A protein and the small-molecule ligand that binds it are described below.
Small molecule (SMILES): O=C[C@H](O)[C@@H](O)[C@H](O)[C@H](O)CO

Sequence of chain 2.A:
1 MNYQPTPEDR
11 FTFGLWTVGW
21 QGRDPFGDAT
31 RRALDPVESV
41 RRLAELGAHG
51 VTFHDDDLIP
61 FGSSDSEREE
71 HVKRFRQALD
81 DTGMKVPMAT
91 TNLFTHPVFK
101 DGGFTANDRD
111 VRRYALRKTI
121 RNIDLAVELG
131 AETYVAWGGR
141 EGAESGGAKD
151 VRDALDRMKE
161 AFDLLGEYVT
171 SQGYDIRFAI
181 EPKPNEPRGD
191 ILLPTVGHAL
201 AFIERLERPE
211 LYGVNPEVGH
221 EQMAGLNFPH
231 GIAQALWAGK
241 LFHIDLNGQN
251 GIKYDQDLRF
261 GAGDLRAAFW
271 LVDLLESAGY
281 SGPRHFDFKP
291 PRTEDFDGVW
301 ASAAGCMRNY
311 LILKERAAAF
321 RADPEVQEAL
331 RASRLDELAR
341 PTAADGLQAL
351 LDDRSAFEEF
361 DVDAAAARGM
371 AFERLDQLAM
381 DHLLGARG

Sequence of chain 4.A:
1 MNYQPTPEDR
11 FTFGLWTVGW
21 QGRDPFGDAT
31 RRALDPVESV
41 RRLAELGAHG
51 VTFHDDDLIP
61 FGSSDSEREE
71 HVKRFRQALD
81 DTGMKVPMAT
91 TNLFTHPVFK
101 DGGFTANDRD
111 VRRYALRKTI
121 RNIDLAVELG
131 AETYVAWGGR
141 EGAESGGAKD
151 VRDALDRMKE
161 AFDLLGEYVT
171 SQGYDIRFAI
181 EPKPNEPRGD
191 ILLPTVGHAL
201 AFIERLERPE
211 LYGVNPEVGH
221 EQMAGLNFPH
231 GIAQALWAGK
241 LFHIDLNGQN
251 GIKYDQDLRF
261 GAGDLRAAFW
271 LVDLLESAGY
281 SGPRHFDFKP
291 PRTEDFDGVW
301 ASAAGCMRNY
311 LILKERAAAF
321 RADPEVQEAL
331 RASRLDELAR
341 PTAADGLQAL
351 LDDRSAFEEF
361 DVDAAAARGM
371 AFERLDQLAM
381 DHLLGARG

Binding-site contacts:
Ligand atom DO2 contacts residue GLU217 of chain 2.A at 2.7 Å.
Ligand atom O6 contacts residue THR90 of chain 2.A at 3.1 Å.
Ligand atom C5 contacts residue HIS54 of chain 2.A at 2.6 Å.
Ligand atom D61 contacts residue THR90 of chain 2.A at 2.9 Å.
Ligand atom O1 contacts residue NI1 of chain 2.B at 2.3 Å (h-bond).
Ligand atom O4 contacts residue ASP287 of chain 2.A at 3.0 Å (salt-bridge).
Ligand atom DO3 contacts residue TRP16 of chain 2.A at 2.9 Å.
Ligand atom C1 contacts residue LYS183 of chain 2.A at 2.9 Å.
Ligand atom D62 contacts residue VAL135 of chain 2.A at 3.1 Å.
Ligand atom C1 contacts residue NI1 of chain 2.B at 2.9 Å.
Ligand atom D4 contacts residue GLU181 of chain 2.A at 3.0 Å.
Ligand atom O2 contacts residue GLU181 of chain 2.A at 2.8 Å (salt-bridge).
Ligand atom DO2 contacts residue ASP287 of chain 2.A at 2.2 Å.
Ligand atom DO2 contacts residue NI1 of chain 2.D at 2.2 Å.
Ligand atom DO2 contacts residue NI1 of chain 2.B at 2.2 Å.
Ligand atom O3 contacts residue ASP287 of chain 2.A at 2.4 Å (salt-bridge).
Ligand atom O3 contacts residue TRP16 of chain 2.A at 3.0 Å.
Ligand atom O2 contacts residue ASP287 of chain 2.A at 2.9 Å (salt-bridge).
Ligand atom O4 contacts residue GLU181 of chain 2.A at 2.5 Å (salt-bridge).
Ligand atom D1 contacts residue TRP137 of chain 2.A at 2.6 Å.
Ligand atom O2 contacts residue HIS220 of chain 2.A at 3.0 Å.
Ligand atom DO4 contacts residue GLU181 of chain 2.A at 1.7 Å.
Ligand atom D1 contacts residue LYS183 of chain 2.A at 3.0 Å.
Ligand atom DO4 contacts residue NI1 of chain 2.D at 2.8 Å.
Ligand atom D2 contacts residue GLU181 of chain 2.A at 2.8 Å.
Ligand atom O1 contacts residue HIS220 of chain 2.A at 3.1 Å (h-bond).
Ligand atom O2 contacts residue GLU217 of chain 2.A at 2.7 Å (salt-bridge).
Ligand atom C2 contacts residue NI1 of chain 2.B at 3.0 Å.
Ligand atom C2 contacts residue NI1 of chain 2.D at 3.1 Å.
Ligand atom O5 contacts residue HIS54 of chain 2.A at 1.7 Å.
Ligand atom O4 contacts residue NI1 of chain 2.D at 2.4 Å (h-bond).
Ligand atom D4 contacts residue TRP137 of chain 2.A at 2.8 Å.
Ligand atom DO4 contacts residue ASP245 of chain 2.A at 3.2 Å.
Ligand atom DO6 contacts residue TRP16 of chain 2.A at 3.2 Å.
Ligand atom O1 contacts residue LYS183 of chain 2.A at 2.0 Å.
Ligand atom DO3 contacts residue ASP287 of chain 2.A at 2.6 Å.
Ligand atom D62 contacts residue GLU181 of chain 2.A at 2.8 Å.
Ligand atom O2 contacts residue NI1 of chain 2.D at 2.2 Å (h-bond).
Ligand atom O2 contacts residue NI1 of chain 2.B at 2.0 Å (h-bond).
Ligand atom D5 contacts residue HIS54 of chain 2.A at 2.6 Å.